Binding-site contacts:
Ligand atom C1 contacts residue SER455 of chain 1.A at 4.1 Å.
Ligand atom O5 contacts residue LEU456 of chain 1.A at 4.0 Å.
Ligand atom C8 contacts residue PRO21 of chain 1.A at 4.3 Å (hydrophobic).
Ligand atom C7 contacts residue PHE134 of chain 1.A at 3.9 Å (hydrophobic).
Ligand atom C4 contacts residue SER62 of chain 1.A at 3.8 Å.
Ligand atom O6 contacts residue ARG133 of chain 1.A at 3.2 Å (salt-bridge).
Ligand atom C3 contacts residue ASN453 of chain 1.A at 3.7 Å.
Ligand atom C4 contacts residue ASN453 of chain 1.A at 4.2 Å.
Ligand atom C2 contacts residue ASN453 of chain 1.A at 2.4 Å.
Ligand atom O7 contacts residue ASN453 of chain 1.A at 3.9 Å.
Ligand atom O4 contacts residue ARG88 of chain 1.A at 3.9 Å.
Ligand atom O4 contacts residue SER62 of chain 1.A at 3.1 Å (h-bond).
Ligand atom O4 contacts residue THR61 of chain 1.A at 2.7 Å (h-bond).
Ligand atom C5 contacts residue ASN453 of chain 1.A at 3.6 Å.
Ligand atom C7 contacts residue ASN453 of chain 1.A at 3.5 Å.
Ligand atom C8 contacts residue PHE134 of chain 1.A at 3.6 Å (hydrophobic).
Ligand atom C5 contacts residue SER455 of chain 1.A at 4.3 Å.
Ligand atom O2 contacts residue ASN52 of chain 1.E at 4.1 Å.
Ligand atom C2 contacts residue ARG133 of chain 1.A at 4.1 Å.
Ligand atom O6 contacts residue ASP128 of chain 1.A at 4.0 Å.
Ligand atom C3 contacts residue ARG133 of chain 1.A at 4.0 Å.
Ligand atom C8 contacts residue ARG133 of chain 1.A at 3.6 Å.
Ligand atom O2 contacts residue ARG88 of chain 1.A at 3.3 Å (salt-bridge).
Ligand atom C3 contacts residue THR61 of chain 1.A at 4.4 Å.
Ligand atom C4 contacts residue THR61 of chain 1.A at 3.5 Å.
Ligand atom O7 contacts residue ARG133 of chain 1.A at 3.1 Å (salt-bridge).
Ligand atom N2 contacts residue ASN453 of chain 1.A at 2.8 Å (h-bond).
Ligand atom C7 contacts residue ARG133 of chain 1.A at 3.1 Å.
Ligand atom O5 contacts residue SER455 of chain 1.A at 4.0 Å.
Ligand atom O3 contacts residue THR61 of chain 1.A at 4.2 Å.
Ligand atom O3 contacts residue SER62 of chain 1.A at 2.6 Å (h-bond).
Ligand atom C3 contacts residue SER62 of chain 1.A at 3.4 Å.
Ligand atom O3 contacts residue ARG133 of chain 1.A at 2.8 Å (salt-bridge).
Ligand atom C2 contacts residue ARG88 of chain 1.A at 4.5 Å.
Ligand atom C6 contacts residue LEU456 of chain 1.A at 4.1 Å (hydrophobic).
Ligand atom C6 contacts residue LEU18 of chain 1.A at 4.0 Å (hydrophobic).
Ligand atom N2 contacts residue ARG133 of chain 1.A at 3.6 Å (salt-bridge).
Ligand atom O7 contacts residue PHE134 of chain 1.A at 3.7 Å.
Ligand atom C1 contacts residue ASN453 of chain 1.A at 1.4 Å.
Ligand atom O5 contacts residue ASN453 of chain 1.A at 2.3 Å (h-bond).

Sequence of chain 1.E:
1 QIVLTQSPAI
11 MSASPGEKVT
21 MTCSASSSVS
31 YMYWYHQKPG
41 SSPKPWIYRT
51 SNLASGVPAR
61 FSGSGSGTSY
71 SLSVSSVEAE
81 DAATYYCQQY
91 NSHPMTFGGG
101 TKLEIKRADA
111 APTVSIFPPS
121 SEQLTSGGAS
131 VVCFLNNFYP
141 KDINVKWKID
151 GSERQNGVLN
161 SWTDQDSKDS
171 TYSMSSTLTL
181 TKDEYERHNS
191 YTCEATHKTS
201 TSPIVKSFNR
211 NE

Sequence of chain 1.A:
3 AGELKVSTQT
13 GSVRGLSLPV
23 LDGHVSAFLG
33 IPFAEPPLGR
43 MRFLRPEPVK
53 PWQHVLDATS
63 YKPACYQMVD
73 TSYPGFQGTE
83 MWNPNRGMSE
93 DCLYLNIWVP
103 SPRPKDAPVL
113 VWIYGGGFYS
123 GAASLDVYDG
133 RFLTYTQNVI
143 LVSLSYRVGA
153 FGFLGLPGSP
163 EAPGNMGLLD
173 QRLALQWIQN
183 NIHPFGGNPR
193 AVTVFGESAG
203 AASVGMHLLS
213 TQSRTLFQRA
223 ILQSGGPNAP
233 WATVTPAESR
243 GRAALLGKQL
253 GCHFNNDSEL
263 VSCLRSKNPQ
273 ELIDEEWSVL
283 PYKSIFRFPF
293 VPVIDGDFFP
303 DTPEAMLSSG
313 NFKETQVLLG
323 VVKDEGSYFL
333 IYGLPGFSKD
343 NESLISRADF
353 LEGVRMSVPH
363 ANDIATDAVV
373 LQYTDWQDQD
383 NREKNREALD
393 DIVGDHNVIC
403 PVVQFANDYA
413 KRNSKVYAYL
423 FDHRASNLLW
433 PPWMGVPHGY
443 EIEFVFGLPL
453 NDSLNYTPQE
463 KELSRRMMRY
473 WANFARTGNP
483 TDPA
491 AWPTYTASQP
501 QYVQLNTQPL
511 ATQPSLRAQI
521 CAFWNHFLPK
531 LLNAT

This small molecule binds to this protein.
Small molecule (SMILES): CC(=O)N[C@H]1[C@H](O[C@H]2[C@H](O)[C@@H](NC(C)=O)CO[C@@H]2CO)O[C@H](CO)[C@@H](O[C@@H]2O[C@H](CO[C@H]3O[C@H](CO)[C@@H](O)[C@H](O)[C@@H]3O)[C@@H](O)[C@H](O[C@H]3O[C@H](CO)[C@@H](O)[C@H](O)[C@@H]3O)[C@@H]2O)[C@@H]1O